A protein and the small-molecule ligand that binds it are described below.
Small molecule (SMILES): C[C@]12CCc3c(ccc4cc(O)ccc34)[C@@H]1CCC2=O

Sequence of chain 1.A:
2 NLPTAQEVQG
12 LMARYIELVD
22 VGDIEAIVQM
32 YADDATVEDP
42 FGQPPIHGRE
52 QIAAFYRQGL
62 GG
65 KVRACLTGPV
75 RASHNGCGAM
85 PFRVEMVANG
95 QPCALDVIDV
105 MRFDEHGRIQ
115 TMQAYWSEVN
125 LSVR

Binding-site contacts:
Ligand atom C25 contacts residue MET90 of chain 1.A at 3.6 Å (hydrophobic).
Ligand atom C18 contacts residue GLY60 of chain 1.A at 4.0 Å.
Ligand atom O1 contacts residue PHE86 of chain 1.A at 3.7 Å.
Ligand atom O1 contacts residue ASP103 of chain 1.A at 2.5 Å (salt-bridge).
Ligand atom C18 contacts residue VAL88 of chain 1.A at 4.1 Å (hydrophobic).
Ligand atom C24 contacts residue LEU99 of chain 1.A at 4.4 Å (hydrophobic).
Ligand atom C10 contacts residue ASP40 of chain 1.A at 3.1 Å.
Ligand atom C11 contacts residue TRP120 of chain 1.A at 3.6 Å (hydrophobic).
Ligand atom C3 contacts residue ASP40 of chain 1.A at 3.2 Å.
Ligand atom C27 contacts residue GLY60 of chain 1.A at 4.0 Å.
Ligand atom C11 contacts residue ASP40 of chain 1.A at 3.9 Å.
Ligand atom C18 contacts residue VAL66 of chain 1.A at 4.3 Å (hydrophobic).
Ligand atom O1 contacts residue TYR57 of chain 1.A at 4.2 Å.
Ligand atom O1 contacts residue TYR16 of chain 1.A at 2.6 Å (h-bond).
Ligand atom C5 contacts residue VAL20 of chain 1.A at 4.0 Å (hydrophobic).
Ligand atom C19 contacts residue VAL88 of chain 1.A at 4.0 Å (hydrophobic).
Ligand atom C1 contacts residue MET116 of chain 1.A at 4.1 Å (hydrophobic).
Ligand atom C2 contacts residue PHE86 of chain 1.A at 3.9 Å (hydrophobic).
Ligand atom C26 contacts residue MET90 of chain 1.A at 3.6 Å (hydrophobic).
Ligand atom C4 contacts residue ASP40 of chain 1.A at 4.2 Å.
Ligand atom C16 contacts residue LEU99 of chain 1.A at 4.2 Å (hydrophobic).
Ligand atom C6 contacts residue TYR57 of chain 1.A at 4.2 Å (hydrophobic).
Ligand atom O1 contacts residue MET116 of chain 1.A at 3.5 Å.
Ligand atom C24 contacts residue TRP120 of chain 1.A at 3.9 Å (hydrophobic).
Ligand atom C2 contacts residue ASP40 of chain 1.A at 3.3 Å.
Ligand atom C10 contacts residue TRP120 of chain 1.A at 3.4 Å (hydrophobic).
Ligand atom C1 contacts residue ASP103 of chain 1.A at 3.6 Å.
Ligand atom C10 contacts residue VAL101 of chain 1.A at 4.3 Å (hydrophobic).
Ligand atom C2 contacts residue ALA118 of chain 1.A at 4.2 Å (hydrophobic).
Ligand atom C1 contacts residue PHE86 of chain 1.A at 3.8 Å (hydrophobic).
Ligand atom C2 contacts residue ASP103 of chain 1.A at 4.0 Å.
Ligand atom C12 contacts residue LEU99 of chain 1.A at 4.2 Å (hydrophobic).
Ligand atom C1 contacts residue TYR16 of chain 1.A at 3.2 Å (hydrophobic).
Ligand atom O26 contacts residue MET90 of chain 1.A at 3.4 Å.
Ligand atom C6 contacts residue VAL20 of chain 1.A at 4.1 Å (hydrophobic).
Ligand atom C1 contacts residue ASP40 of chain 1.A at 4.2 Å.
Ligand atom C19 contacts residue LEU61 of chain 1.A at 4.2 Å (hydrophobic).
Ligand atom C2 contacts residue MET116 of chain 1.A at 4.3 Å (hydrophobic).
Ligand atom C11 contacts residue LEU99 of chain 1.A at 3.6 Å (hydrophobic).
Ligand atom C6 contacts residue TYR16 of chain 1.A at 3.2 Å (hydrophobic).